Sequence of chain 1.A:
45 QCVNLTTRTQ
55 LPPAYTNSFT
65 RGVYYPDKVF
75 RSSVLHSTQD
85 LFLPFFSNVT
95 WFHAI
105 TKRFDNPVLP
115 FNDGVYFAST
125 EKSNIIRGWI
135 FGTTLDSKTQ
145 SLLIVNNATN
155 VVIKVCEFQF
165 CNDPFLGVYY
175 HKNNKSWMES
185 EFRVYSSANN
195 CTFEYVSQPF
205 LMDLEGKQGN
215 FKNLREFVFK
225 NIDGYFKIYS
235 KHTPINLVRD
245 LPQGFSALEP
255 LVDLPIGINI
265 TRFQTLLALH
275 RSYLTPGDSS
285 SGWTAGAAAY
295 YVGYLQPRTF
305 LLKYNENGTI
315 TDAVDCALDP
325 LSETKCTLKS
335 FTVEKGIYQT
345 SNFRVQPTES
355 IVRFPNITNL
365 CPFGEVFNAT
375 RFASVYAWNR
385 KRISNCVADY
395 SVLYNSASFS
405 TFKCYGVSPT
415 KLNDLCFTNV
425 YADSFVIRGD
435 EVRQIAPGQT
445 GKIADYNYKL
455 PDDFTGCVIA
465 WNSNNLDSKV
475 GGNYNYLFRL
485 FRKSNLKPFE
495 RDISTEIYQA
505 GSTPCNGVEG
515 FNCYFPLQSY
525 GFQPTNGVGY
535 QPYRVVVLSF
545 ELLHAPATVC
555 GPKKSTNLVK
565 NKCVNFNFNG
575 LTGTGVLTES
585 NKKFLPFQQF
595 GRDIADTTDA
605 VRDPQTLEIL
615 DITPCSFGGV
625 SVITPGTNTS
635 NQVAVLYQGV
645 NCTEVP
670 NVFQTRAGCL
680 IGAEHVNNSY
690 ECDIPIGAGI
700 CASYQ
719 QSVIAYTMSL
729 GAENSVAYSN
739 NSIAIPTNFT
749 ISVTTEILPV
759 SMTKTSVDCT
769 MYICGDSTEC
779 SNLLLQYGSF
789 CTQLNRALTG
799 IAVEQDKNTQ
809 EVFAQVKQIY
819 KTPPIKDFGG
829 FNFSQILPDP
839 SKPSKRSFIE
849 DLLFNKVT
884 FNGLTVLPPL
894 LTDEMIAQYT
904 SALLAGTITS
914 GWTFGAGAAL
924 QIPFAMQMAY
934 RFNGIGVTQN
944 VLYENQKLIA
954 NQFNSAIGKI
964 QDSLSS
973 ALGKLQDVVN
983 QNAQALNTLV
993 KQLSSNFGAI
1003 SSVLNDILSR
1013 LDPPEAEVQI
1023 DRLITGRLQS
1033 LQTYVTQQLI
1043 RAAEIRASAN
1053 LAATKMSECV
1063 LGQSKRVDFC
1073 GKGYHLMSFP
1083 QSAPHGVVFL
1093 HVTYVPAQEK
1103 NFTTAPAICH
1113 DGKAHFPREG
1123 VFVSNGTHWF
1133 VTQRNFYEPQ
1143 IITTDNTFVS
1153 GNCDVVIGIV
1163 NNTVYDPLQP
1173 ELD

A protein and the small-molecule ligand that binds it are described below.
Small molecule (SMILES): CC(=O)N[C@@H]1[C@@H](O)[C@H](O)[C@@H](CO)O[C@H]1O

Sequence of chain 1.C:
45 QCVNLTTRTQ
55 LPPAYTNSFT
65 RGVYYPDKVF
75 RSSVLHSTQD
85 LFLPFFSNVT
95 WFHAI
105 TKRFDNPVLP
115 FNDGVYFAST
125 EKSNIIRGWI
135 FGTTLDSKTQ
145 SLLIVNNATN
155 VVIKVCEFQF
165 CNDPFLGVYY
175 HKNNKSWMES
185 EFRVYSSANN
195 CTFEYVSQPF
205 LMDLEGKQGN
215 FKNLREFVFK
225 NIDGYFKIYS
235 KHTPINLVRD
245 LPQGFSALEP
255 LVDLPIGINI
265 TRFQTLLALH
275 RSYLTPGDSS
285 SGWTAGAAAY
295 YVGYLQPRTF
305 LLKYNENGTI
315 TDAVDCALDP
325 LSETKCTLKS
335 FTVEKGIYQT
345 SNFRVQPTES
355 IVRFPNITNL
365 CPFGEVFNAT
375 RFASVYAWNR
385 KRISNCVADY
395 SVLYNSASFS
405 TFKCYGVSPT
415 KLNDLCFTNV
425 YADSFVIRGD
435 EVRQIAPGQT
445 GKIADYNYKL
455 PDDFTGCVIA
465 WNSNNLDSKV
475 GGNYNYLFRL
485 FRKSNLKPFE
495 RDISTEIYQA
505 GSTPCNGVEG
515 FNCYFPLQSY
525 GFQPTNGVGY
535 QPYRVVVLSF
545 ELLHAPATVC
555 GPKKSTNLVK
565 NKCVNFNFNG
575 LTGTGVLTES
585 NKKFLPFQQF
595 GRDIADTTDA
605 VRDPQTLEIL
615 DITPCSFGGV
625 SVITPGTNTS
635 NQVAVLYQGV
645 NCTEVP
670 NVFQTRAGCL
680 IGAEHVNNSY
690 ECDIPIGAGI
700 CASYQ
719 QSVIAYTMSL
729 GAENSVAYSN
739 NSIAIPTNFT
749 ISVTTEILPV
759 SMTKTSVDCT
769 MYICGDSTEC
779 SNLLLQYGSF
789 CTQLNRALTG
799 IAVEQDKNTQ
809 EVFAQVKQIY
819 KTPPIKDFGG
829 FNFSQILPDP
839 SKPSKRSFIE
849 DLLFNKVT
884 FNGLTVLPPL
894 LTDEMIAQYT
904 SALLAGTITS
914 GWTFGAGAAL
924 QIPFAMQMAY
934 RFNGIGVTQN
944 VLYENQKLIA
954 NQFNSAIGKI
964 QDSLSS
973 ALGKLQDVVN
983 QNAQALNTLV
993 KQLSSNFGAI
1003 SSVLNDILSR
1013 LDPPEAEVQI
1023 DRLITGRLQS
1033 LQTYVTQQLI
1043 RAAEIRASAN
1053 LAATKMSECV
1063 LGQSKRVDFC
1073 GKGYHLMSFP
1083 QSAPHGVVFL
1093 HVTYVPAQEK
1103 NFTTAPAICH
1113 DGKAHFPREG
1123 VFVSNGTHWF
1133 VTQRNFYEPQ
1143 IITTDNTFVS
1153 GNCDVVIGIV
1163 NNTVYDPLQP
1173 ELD

Binding-site contacts:
Ligand atom O5 contacts residue ASN1103 of chain 1.C at 2.3 Å (h-bond).
Ligand atom C2 contacts residue ASN1103 of chain 1.C at 2.5 Å.
Ligand atom C5 contacts residue ASN1103 of chain 1.C at 3.6 Å.
Ligand atom O4 contacts residue ALA735 of chain 1.C at 4.4 Å.
Ligand atom C5 contacts residue ALA735 of chain 1.C at 4.1 Å (hydrophobic).
Ligand atom C8 contacts residue ASN1103 of chain 1.C at 4.2 Å.
Ligand atom C7 contacts residue ASN1103 of chain 1.C at 3.8 Å.
Ligand atom C8 contacts residue GLU1101 of chain 1.C at 3.8 Å.
Ligand atom C3 contacts residue ASN1103 of chain 1.C at 3.8 Å.
Ligand atom C4 contacts residue ASN1103 of chain 1.C at 4.2 Å.
Ligand atom O7 contacts residue ASN1103 of chain 1.C at 4.1 Å.
Ligand atom N2 contacts residue ASN1103 of chain 1.C at 3.0 Å (h-bond).
Ligand atom C1 contacts residue ASN1103 of chain 1.C at 1.4 Å.
Ligand atom C1 contacts residue GLN924 of chain 1.A at 4.4 Å.
Ligand atom C8 contacts residue LYS1102 of chain 1.C at 4.4 Å.